This small molecule binds to this protein.
Small molecule (SMILES): C[C@H](CO)[C@H](O)[C@H](Cc1ccccc1)NC(=O)[C@H](Cc1c[nH]c2ccccc12)NC(=O)[C@@H](C)NC(=O)CN1CCOCC1

Sequence of chain 1.K:
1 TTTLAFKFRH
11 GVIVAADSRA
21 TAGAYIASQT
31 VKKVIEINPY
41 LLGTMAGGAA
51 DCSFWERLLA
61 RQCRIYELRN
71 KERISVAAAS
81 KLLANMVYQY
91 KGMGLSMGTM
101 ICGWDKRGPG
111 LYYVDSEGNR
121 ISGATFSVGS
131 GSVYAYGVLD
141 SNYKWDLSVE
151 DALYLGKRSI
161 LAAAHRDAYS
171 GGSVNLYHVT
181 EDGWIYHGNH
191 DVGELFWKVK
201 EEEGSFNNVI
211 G

Binding-site contacts:
Ligand atom C42 contacts residue MET45 of chain 1.K at 3.7 Å (hydrophobic).
Ligand atom C37 contacts residue TYR169 of chain 1.K at 3.7 Å (hydrophobic).
Ligand atom C63 contacts residue GLY47 of chain 1.K at 3.7 Å.
Ligand atom N28 contacts residue GLY47 of chain 1.K at 3.2 Å (h-bond).
Ligand atom O27 contacts residue ALA20 of chain 1.K at 3.4 Å.
Ligand atom C37 contacts residue THR1 of chain 1.K at 1.5 Å.
Ligand atom O40 contacts residue TYR169 of chain 1.K at 3.6 Å.
Ligand atom O3 contacts residue ALA20 of chain 1.K at 3.7 Å.
Ligand atom O27 contacts residue THR21 of chain 1.K at 2.9 Å (h-bond).
Ligand atom C38 contacts residue ARG19 of chain 1.K at 3.3 Å.
Ligand atom N28 contacts residue THR1 of chain 1.K at 3.6 Å.
Ligand atom C54 contacts residue SER130 of chain 1.L at 3.2 Å.
Ligand atom C44 contacts residue ALA49 of chain 1.K at 3.6 Å (hydrophobic).
Ligand atom C38 contacts residue THR1 of chain 1.K at 2.5 Å.
Ligand atom N55 contacts residue SER130 of chain 1.L at 3.6 Å (h-bond).
Ligand atom C30 contacts residue LYS33 of chain 1.K at 3.7 Å.
Ligand atom C11 contacts residue THR21 of chain 1.K at 3.7 Å.
Ligand atom C53 contacts residue GLN132 of chain 1.L at 3.3 Å.
Ligand atom O14 contacts residue ALA49 of chain 1.K at 3.2 Å (h-bond).
Ligand atom O32 contacts residue GLY47 of chain 1.K at 3.2 Å (h-bond).
Ligand atom C38 contacts residue TYR169 of chain 1.K at 3.0 Å (hydrophobic).
Ligand atom C42 contacts residue LYS33 of chain 1.K at 3.5 Å.
Ligand atom C56 contacts residue SER130 of chain 1.L at 2.9 Å.
Ligand atom C45 contacts residue ALA49 of chain 1.K at 3.6 Å (hydrophobic).
Ligand atom C43 contacts residue LYS33 of chain 1.K at 3.6 Å.
Ligand atom C31 contacts residue THR1 of chain 1.K at 1.4 Å.
Ligand atom C41 contacts residue LYS33 of chain 1.K at 3.5 Å.
Ligand atom C39 contacts residue THR1 of chain 1.K at 2.5 Å.
Ligand atom O32 contacts residue MES1 of chain 1.MA at 2.9 Å (h-bond).
Ligand atom C65 contacts residue THR21 of chain 1.K at 3.7 Å.
Ligand atom O32 contacts residue THR1 of chain 1.K at 2.2 Å (h-bond).
Ligand atom N1 contacts residue ASP126 of chain 1.L at 3.6 Å (salt-bridge).
Ligand atom O40 contacts residue THR1 of chain 1.K at 3.2 Å (h-bond).
Ligand atom C30 contacts residue THR1 of chain 1.K at 2.7 Å.
Ligand atom C43 contacts residue MET45 of chain 1.K at 3.7 Å (hydrophobic).
Ligand atom C39 contacts residue MES1 of chain 1.MA at 3.2 Å.
Ligand atom N15 contacts residue THR21 of chain 1.K at 3.0 Å (h-bond).
Ligand atom C16 contacts residue GLY47 of chain 1.K at 3.5 Å.
Ligand atom C29 contacts residue THR1 of chain 1.K at 2.3 Å.
Ligand atom C62 contacts residue SER96 of chain 1.K at 3.5 Å.

Sequence of chain 1.L:
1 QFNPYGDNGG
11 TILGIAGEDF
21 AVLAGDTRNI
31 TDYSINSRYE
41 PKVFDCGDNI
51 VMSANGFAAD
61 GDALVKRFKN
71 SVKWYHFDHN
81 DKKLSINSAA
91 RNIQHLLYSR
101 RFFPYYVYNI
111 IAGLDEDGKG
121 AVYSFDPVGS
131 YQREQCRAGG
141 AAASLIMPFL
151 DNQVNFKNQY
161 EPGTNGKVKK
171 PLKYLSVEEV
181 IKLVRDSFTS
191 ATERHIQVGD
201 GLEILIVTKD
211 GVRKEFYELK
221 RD